Binding-site contacts:
Ligand atom C8 contacts residue SER107 of chain 1.A at 3.7 Å.
Ligand atom O5 contacts residue GLU104 of chain 1.A at 3.6 Å.
Ligand atom C4 contacts residue ASN126 of chain 1.A at 4.2 Å.
Ligand atom N2 contacts residue ASN126 of chain 1.A at 2.8 Å (h-bond).
Ligand atom C5 contacts residue ASN126 of chain 1.A at 3.7 Å.
Ligand atom C7 contacts residue ASN126 of chain 1.A at 3.3 Å.
Ligand atom C8 contacts residue ASN126 of chain 1.A at 4.4 Å.
Ligand atom C1 contacts residue ASN126 of chain 1.A at 1.4 Å.
Ligand atom O5 contacts residue ASN126 of chain 1.A at 2.4 Å (h-bond).
Ligand atom C7 contacts residue SER107 of chain 1.A at 3.9 Å.
Ligand atom C3 contacts residue ASN126 of chain 1.A at 3.7 Å.
Ligand atom C2 contacts residue ASN126 of chain 1.A at 2.4 Å.
Ligand atom C6 contacts residue GLU104 of chain 1.A at 4.1 Å.
Ligand atom O7 contacts residue SER107 of chain 1.A at 4.0 Å.
Ligand atom O7 contacts residue ASN126 of chain 1.A at 3.5 Å (h-bond).
Ligand atom O6 contacts residue GLU104 of chain 1.A at 2.9 Å (salt-bridge).

The protein below binds the small molecule below.
Small molecule (SMILES): CC(=O)N[C@@H]1[C@@H](O)[C@H](O)[C@@H](CO)O[C@H]1O

Sequence of chain 1.A:
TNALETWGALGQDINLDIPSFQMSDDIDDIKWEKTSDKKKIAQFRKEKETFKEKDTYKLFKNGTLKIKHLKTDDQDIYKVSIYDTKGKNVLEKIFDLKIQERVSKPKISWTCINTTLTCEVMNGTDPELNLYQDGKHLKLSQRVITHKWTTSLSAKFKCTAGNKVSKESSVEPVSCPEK